This protein binds this small molecule.
Small molecule (SMILES): C[n+]1cn([C@@H]2O[C@H](COP(=O)(O)O)[C@@H](O)[C@H]2O)c2nc(N)[nH]c(=O)c21

Binding-site contacts:
Ligand atom N3 contacts residue TYR154 of chain 1.C at 3.9 Å.
Ligand atom P contacts residue HIS37 of chain 1.C at 1.5 Å.
Ligand atom C3' contacts residue ARG41 of chain 1.C at 3.7 Å.
Ligand atom C2 contacts residue GLU250 of chain 1.C at 3.4 Å.
Ligand atom CN7 contacts residue TYR248 of chain 1.C at 4.0 Å (hydrophobic).
Ligand atom N9 contacts residue TYR248 of chain 1.C at 3.8 Å.
Ligand atom OP2 contacts residue ASN35 of chain 1.C at 3.6 Å (h-bond).
Ligand atom C6 contacts residue GLU250 of chain 1.C at 3.9 Å.
Ligand atom C6 contacts residue TYR154 of chain 1.C at 3.7 Å (hydrophobic).
Ligand atom O5' contacts residue ARG41 of chain 1.C at 3.2 Å (salt-bridge).
Ligand atom C5' contacts residue HIS37 of chain 1.C at 3.3 Å.
Ligand atom OP2 contacts residue ARG41 of chain 1.C at 3.5 Å (salt-bridge).
Ligand atom N7 contacts residue TYR248 of chain 1.C at 3.7 Å.
Ligand atom O2' contacts residue TYR285 of chain 1.C at 2.8 Å (h-bond).
Ligand atom C8 contacts residue ASP152 of chain 1.C at 4.0 Å.
Ligand atom C4 contacts residue TYR248 of chain 1.C at 3.5 Å (hydrophobic).
Ligand atom N2 contacts residue PHE241 of chain 1.C at 3.5 Å.
Ligand atom N1 contacts residue GLU250 of chain 1.C at 2.7 Å (salt-bridge).
Ligand atom N2 contacts residue GLU250 of chain 1.C at 3.1 Å (salt-bridge).
Ligand atom C8 contacts residue TYR248 of chain 1.C at 3.7 Å (hydrophobic).
Ligand atom O3' contacts residue ALA40 of chain 1.C at 4.0 Å.
Ligand atom O3' contacts residue ARG41 of chain 1.C at 3.4 Å (salt-bridge).
Ligand atom C4' contacts residue HIS37 of chain 1.C at 4.0 Å.
Ligand atom O4' contacts residue VAL243 of chain 1.C at 3.8 Å.
Ligand atom C2 contacts residue TYR154 of chain 1.C at 3.5 Å (hydrophobic).
Ligand atom C5 contacts residue TYR248 of chain 1.C at 3.6 Å (hydrophobic).
Ligand atom OP2 contacts residue HIS37 of chain 1.C at 2.5 Å (h-bond).
Ligand atom O6 contacts residue TYR154 of chain 1.C at 3.9 Å.
Ligand atom N1 contacts residue TYR154 of chain 1.C at 3.4 Å.
Ligand atom O5' contacts residue HIS37 of chain 1.C at 2.7 Å (h-bond).
Ligand atom N3 contacts residue TYR248 of chain 1.C at 3.6 Å.
Ligand atom O4' contacts residue TYR248 of chain 1.C at 4.0 Å.
Ligand atom O2' contacts residue ASP152 of chain 1.C at 3.6 Å (salt-bridge).
Ligand atom C6 contacts residue TYR248 of chain 1.C at 3.7 Å (hydrophobic).
Ligand atom CN7 contacts residue SAH1 of chain 1.T at 3.8 Å.
Ligand atom N1 contacts residue TYR248 of chain 1.C at 3.6 Å.
Ligand atom O6 contacts residue TYR248 of chain 1.C at 3.7 Å.
Ligand atom C2 contacts residue TYR248 of chain 1.C at 3.6 Å (hydrophobic).
Ligand atom OP1 contacts residue HIS37 of chain 1.C at 2.6 Å (h-bond).
Ligand atom C2' contacts residue ASP152 of chain 1.C at 3.6 Å.

Sequence of chain 1.C:
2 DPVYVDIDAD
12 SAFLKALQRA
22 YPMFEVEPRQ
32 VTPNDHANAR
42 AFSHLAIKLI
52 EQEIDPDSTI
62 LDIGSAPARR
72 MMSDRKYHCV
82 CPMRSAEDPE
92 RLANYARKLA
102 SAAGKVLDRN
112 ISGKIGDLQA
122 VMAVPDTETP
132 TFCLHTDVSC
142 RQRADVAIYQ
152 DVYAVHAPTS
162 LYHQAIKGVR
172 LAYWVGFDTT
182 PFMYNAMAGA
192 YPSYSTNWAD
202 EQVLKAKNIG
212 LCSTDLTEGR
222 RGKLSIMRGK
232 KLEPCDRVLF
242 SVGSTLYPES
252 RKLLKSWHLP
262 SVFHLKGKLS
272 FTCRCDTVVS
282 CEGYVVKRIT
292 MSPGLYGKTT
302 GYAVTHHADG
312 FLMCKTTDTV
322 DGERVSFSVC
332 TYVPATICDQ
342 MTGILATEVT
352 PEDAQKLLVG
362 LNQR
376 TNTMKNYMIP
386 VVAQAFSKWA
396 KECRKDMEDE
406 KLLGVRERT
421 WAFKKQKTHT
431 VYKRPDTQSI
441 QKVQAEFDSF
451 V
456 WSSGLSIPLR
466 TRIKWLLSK